This protein binds this small molecule.
Small molecule (SMILES): C[C@@H](OC(C)(C)C)[C@H](NC(=O)OCc1ccccc1)C(=O)N[C@@H](CC1CCCCC1)C(=O)N[C@H](CO)C[C@@H]1CCNC1=O

Sequence of chain 1.A:
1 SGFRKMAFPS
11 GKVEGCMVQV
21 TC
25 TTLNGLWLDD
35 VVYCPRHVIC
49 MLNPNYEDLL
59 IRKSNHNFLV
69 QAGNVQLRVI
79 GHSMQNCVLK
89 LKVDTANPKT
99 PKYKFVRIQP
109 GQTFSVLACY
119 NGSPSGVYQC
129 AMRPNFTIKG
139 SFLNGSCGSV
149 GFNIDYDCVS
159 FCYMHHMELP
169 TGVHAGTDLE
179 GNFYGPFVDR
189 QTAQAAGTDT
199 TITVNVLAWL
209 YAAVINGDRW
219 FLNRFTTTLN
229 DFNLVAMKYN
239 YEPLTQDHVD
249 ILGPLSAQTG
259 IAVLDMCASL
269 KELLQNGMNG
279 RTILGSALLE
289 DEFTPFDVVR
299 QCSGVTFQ

Binding-site contacts:
Ligand atom C63 contacts residue ASP187 of chain 2.A at 3.5 Å.
Ligand atom C63 contacts residue ARG188 of chain 2.A at 3.7 Å.
Ligand atom C2 contacts residue THR190 of chain 2.A at 3.4 Å.
Ligand atom N31 contacts residue HIS164 of chain 2.A at 3.3 Å (h-bond).
Ligand atom C21 contacts residue GLU166 of chain 2.A at 3.6 Å.
Ligand atom O39 contacts residue CYS145 of chain 2.A at 2.9 Å (h-bond).
Ligand atom C47 contacts residue ASN142 of chain 2.A at 3.5 Å.
Ligand atom C33 contacts residue CYS145 of chain 2.A at 2.7 Å (hydrophobic).
Ligand atom O54 contacts residue GLU166 of chain 2.A at 3.5 Å.
Ligand atom C41 contacts residue CYS145 of chain 2.A at 3.2 Å (hydrophobic).
Ligand atom O39 contacts residue SER144 of chain 2.A at 3.4 Å (h-bond).
Ligand atom C3 contacts residue THR190 of chain 2.A at 3.5 Å.
Ligand atom C65 contacts residue HIS41 of chain 2.A at 3.6 Å.
Ligand atom C5 contacts residue ALA191 of chain 2.A at 3.7 Å (hydrophobic).
Ligand atom O54 contacts residue PHE140 of chain 2.A at 3.5 Å.
Ligand atom C1 contacts residue ALA191 of chain 2.A at 3.7 Å (hydrophobic).
Ligand atom C1 contacts residue GLN192 of chain 2.A at 3.4 Å.
Ligand atom C45 contacts residue ASN142 of chain 2.A at 3.3 Å.
Ligand atom O54 contacts residue HIS172 of chain 2.A at 3.6 Å.
Ligand atom N49 contacts residue PHE140 of chain 2.A at 3.4 Å (h-bond).
Ligand atom C35 contacts residue CYS145 of chain 2.A at 1.7 Å (hydrophobic).
Ligand atom O39 contacts residue GLY143 of chain 2.A at 3.1 Å (h-bond).
Ligand atom O73 contacts residue GLU166 of chain 2.A at 2.9 Å (salt-bridge).
Ligand atom N25 contacts residue GLN189 of chain 2.A at 3.5 Å (h-bond).
Ligand atom C6 contacts residue ALA191 of chain 2.A at 3.7 Å (hydrophobic).
Ligand atom O73 contacts residue MET165 of chain 2.A at 3.4 Å.
Ligand atom C4 contacts residue ALA191 of chain 2.A at 3.7 Å (hydrophobic).
Ligand atom C62 contacts residue MET165 of chain 2.A at 3.5 Å (hydrophobic).
Ligand atom C75 contacts residue GLU166 of chain 2.A at 3.6 Å.
Ligand atom C13 contacts residue THR190 of chain 2.A at 3.1 Å.
Ligand atom N49 contacts residue GLU166 of chain 2.A at 3.1 Å (salt-bridge).
Ligand atom C63 contacts residue MET165 of chain 2.A at 3.6 Å (hydrophobic).
Ligand atom N31 contacts residue CYS145 of chain 2.A at 2.9 Å (h-bond).
Ligand atom O54 contacts residue HIS163 of chain 2.A at 2.7 Å (h-bond).
Ligand atom N19 contacts residue GLU166 of chain 2.A at 2.7 Å (salt-bridge).
Ligand atom C3 contacts residue ALA191 of chain 2.A at 3.6 Å (hydrophobic).
Ligand atom C51 contacts residue GLU166 of chain 2.A at 3.5 Å.
Ligand atom C85 contacts residue GLU166 of chain 2.A at 3.3 Å.
Ligand atom C64 contacts residue ASP187 of chain 2.A at 3.6 Å.
Ligand atom O89 contacts residue GLN189 of chain 2.A at 3.4 Å.

Sequence of chain 2.A:
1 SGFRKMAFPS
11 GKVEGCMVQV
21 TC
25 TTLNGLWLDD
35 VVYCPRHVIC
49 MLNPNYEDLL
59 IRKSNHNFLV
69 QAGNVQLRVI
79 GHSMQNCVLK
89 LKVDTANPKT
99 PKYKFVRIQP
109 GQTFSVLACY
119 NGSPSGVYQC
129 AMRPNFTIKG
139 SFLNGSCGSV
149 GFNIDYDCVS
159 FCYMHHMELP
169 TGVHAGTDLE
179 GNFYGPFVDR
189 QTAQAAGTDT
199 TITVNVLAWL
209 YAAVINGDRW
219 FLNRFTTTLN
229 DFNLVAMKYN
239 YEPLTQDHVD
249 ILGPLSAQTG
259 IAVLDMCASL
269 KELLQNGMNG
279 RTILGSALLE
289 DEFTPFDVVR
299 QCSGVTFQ